Binding-site contacts:
Ligand atom CL1 contacts residue ALA199 of chain 1.A at 4.0 Å.
Ligand atom N2 contacts residue PHE92 of chain 1.A at 3.1 Å (h-bond).
Ligand atom C14 contacts residue ILE95 of chain 1.A at 3.9 Å (hydrophobic).
Ligand atom C12 contacts residue ILE95 of chain 1.A at 3.9 Å (hydrophobic).
Ligand atom N contacts residue ILE95 of chain 1.A at 3.4 Å (h-bond).
Ligand atom O1 contacts residue ILE95 of chain 1.A at 3.4 Å (h-bond).
Ligand atom CL1 contacts residue GLY203 of chain 1.A at 3.6 Å.
Ligand atom C2 contacts residue GLU96 of chain 1.A at 3.5 Å.
Ligand atom N contacts residue ASP93 of chain 1.A at 2.8 Å (salt-bridge).
Ligand atom N1 contacts residue PRO97 of chain 1.A at 3.6 Å.
Ligand atom C15 contacts residue ASP93 of chain 1.A at 3.5 Å.
Ligand atom C11 contacts residue ILE95 of chain 1.A at 3.9 Å (hydrophobic).
Ligand atom C6 contacts residue ILE95 of chain 1.A at 3.7 Å (hydrophobic).
Ligand atom C8 contacts residue ILE95 of chain 1.A at 3.1 Å (hydrophobic).
Ligand atom CL contacts residue TYR172 of chain 1.A at 3.5 Å.
Ligand atom C4 contacts residue ILE95 of chain 1.A at 3.8 Å (hydrophobic).
Ligand atom N2 contacts residue ILE95 of chain 1.A at 3.3 Å (h-bond).
Ligand atom C11 contacts residue GLY203 of chain 1.A at 3.5 Å.
Ligand atom O contacts residue ASP93 of chain 1.A at 4.0 Å.
Ligand atom C5 contacts residue PRO97 of chain 1.A at 3.7 Å (hydrophobic).
Ligand atom CL1 contacts residue GLU204 of chain 1.A at 3.4 Å.
Ligand atom C8 contacts residue PHE92 of chain 1.A at 4.0 Å (hydrophobic).
Ligand atom C10 contacts residue ILE95 of chain 1.A at 3.5 Å (hydrophobic).
Ligand atom O contacts residue PHE92 of chain 1.A at 3.7 Å.
Ligand atom C9 contacts residue ILE95 of chain 1.A at 3.5 Å (hydrophobic).
Ligand atom CL1 contacts residue LEU205 of chain 1.A at 3.6 Å.
Ligand atom C14 contacts residue PHE92 of chain 1.A at 3.5 Å (hydrophobic).
Ligand atom CL contacts residue PRO132 of chain 1.A at 3.9 Å.
Ligand atom C4 contacts residue ASP93 of chain 1.A at 3.7 Å.
Ligand atom O contacts residue ILE95 of chain 1.A at 3.6 Å (h-bond).
Ligand atom C3 contacts residue PRO97 of chain 1.A at 4.0 Å (hydrophobic).
Ligand atom C1 contacts residue GLU96 of chain 1.A at 3.6 Å.
Ligand atom C3 contacts residue GLU96 of chain 1.A at 3.9 Å.
Ligand atom CL contacts residue PHE92 of chain 1.A at 3.9 Å.
Ligand atom CL contacts residue ILE95 of chain 1.A at 3.9 Å.
Ligand atom O1 contacts residue PRO97 of chain 1.A at 3.1 Å.
Ligand atom C9 contacts residue PHE92 of chain 1.A at 3.7 Å (hydrophobic).
Ligand atom C4 contacts residue GLU96 of chain 1.A at 3.9 Å.
Ligand atom C contacts residue GLU96 of chain 1.A at 3.9 Å.
Ligand atom C6 contacts residue ASP93 of chain 1.A at 3.7 Å.

The small molecule below binds the protein below.
Small molecule (SMILES): C[C@H](OC(=O)Nc1ccc(Cl)c(Cl)c1)c1nc2ccccc2[nH]1

Sequence of chain 1.A:
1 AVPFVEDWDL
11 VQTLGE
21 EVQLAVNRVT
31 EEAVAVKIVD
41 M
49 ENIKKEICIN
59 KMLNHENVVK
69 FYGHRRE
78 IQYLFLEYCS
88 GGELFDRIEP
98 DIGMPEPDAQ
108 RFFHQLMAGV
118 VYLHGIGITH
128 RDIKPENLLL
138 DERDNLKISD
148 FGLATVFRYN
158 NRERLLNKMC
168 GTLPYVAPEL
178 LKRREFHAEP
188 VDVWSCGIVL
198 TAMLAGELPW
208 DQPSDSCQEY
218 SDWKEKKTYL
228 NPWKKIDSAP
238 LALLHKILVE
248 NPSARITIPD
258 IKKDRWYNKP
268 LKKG